This small molecule binds to this protein.
Small molecule (SMILES): CCCCCC[P](=O)(O)OC

Binding-site contacts:
Ligand atom C7 contacts residue SER225 of chain 1.A at 3.8 Å.
Ligand atom C3 contacts residue LEU24 of chain 1.A at 3.8 Å (hydrophobic).
Ligand atom P contacts residue TYR222 of chain 1.A at 3.8 Å.
Ligand atom C1 contacts residue TYR222 of chain 1.A at 3.9 Å (hydrophobic).
Ligand atom C3 contacts residue PHE223 of chain 1.A at 4.0 Å (hydrophobic).
Ligand atom O2 contacts residue SER225 of chain 1.A at 2.5 Å (h-bond).
Ligand atom C3 contacts residue MET27 of chain 1.A at 4.3 Å (hydrophobic).
Ligand atom C3 contacts residue GLY221 of chain 1.A at 4.1 Å.
Ligand atom C1 contacts residue GLY221 of chain 1.A at 4.3 Å.
Ligand atom C2 contacts residue PHE223 of chain 1.A at 4.1 Å (hydrophobic).
Ligand atom O2 contacts residue TYR222 of chain 1.A at 2.9 Å (h-bond).
Ligand atom O2 contacts residue PHE223 of chain 1.A at 4.4 Å.
Ligand atom C4 contacts residue LEU24 of chain 1.A at 3.8 Å (hydrophobic).
Ligand atom O1 contacts residue SER225 of chain 1.A at 2.6 Å (h-bond).
Ligand atom O2 contacts residue GLY221 of chain 1.A at 2.4 Å (h-bond).
Ligand atom C2 contacts residue SER225 of chain 1.A at 4.4 Å.
Ligand atom C1 contacts residue SER225 of chain 1.A at 3.0 Å.
Ligand atom C6 contacts residue ASP28 of chain 1.A at 2.6 Å.
Ligand atom P contacts residue GLY221 of chain 1.A at 3.9 Å.
Ligand atom P contacts residue PHE223 of chain 1.A at 3.7 Å.
Ligand atom C4 contacts residue GLY221 of chain 1.A at 4.3 Å.
Ligand atom C6 contacts residue GLY221 of chain 1.A at 3.9 Å.
Ligand atom C3 contacts residue ASP28 of chain 1.A at 4.3 Å.
Ligand atom C5 contacts residue ASP28 of chain 1.A at 2.9 Å.
Ligand atom C4 contacts residue ASP28 of chain 1.A at 2.9 Å.
Ligand atom O2 contacts residue GLU220 of chain 1.A at 3.3 Å.
Ligand atom C7 contacts residue GLY221 of chain 1.A at 4.4 Å.
Ligand atom C5 contacts residue LEU24 of chain 1.A at 3.6 Å (hydrophobic).
Ligand atom P contacts residue SER225 of chain 1.A at 1.7 Å.
Ligand atom C5 contacts residue GLY221 of chain 1.A at 3.6 Å.
Ligand atom C1 contacts residue PHE223 of chain 1.A at 3.1 Å (hydrophobic).

Sequence of chain 1.A:
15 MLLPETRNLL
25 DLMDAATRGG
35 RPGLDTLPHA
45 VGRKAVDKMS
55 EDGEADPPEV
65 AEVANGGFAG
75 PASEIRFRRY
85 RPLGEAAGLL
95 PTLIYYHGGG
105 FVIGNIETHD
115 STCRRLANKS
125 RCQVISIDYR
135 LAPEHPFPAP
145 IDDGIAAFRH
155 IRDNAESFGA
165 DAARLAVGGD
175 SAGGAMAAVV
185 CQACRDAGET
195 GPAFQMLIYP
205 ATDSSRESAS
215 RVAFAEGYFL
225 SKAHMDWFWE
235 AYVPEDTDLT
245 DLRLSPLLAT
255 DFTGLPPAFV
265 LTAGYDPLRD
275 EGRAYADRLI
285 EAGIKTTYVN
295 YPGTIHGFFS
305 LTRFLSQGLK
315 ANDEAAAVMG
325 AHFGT